This protein binds this small molecule.
Small molecule (SMILES): CC(=O)N[C@H]1[C@H](O[C@H]2[C@H](O)[C@@H](NC(C)=O)CO[C@@H]2CO)O[C@H](CO)[C@@H](O)[C@@H]1O

Sequence of chain 40.BA:
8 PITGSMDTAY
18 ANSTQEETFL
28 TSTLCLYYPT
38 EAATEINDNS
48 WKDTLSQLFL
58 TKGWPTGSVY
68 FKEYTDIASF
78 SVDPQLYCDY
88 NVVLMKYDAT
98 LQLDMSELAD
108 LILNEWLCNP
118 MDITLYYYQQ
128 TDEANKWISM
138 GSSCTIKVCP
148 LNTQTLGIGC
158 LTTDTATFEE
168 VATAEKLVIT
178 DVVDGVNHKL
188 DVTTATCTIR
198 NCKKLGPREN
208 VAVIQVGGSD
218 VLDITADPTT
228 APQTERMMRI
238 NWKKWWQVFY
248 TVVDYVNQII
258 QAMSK

Binding-site contacts:
Ligand atom C4 contacts residue ASN19 of chain 40.BA at 4.4 Å.
Ligand atom O5 contacts residue ASN19 of chain 40.BA at 2.5 Å (h-bond).
Ligand atom C8 contacts residue TYR17 of chain 40.BA at 4.4 Å (hydrophobic).
Ligand atom C3 contacts residue ASN19 of chain 40.BA at 4.0 Å.
Ligand atom C1 contacts residue ASN19 of chain 40.BA at 1.6 Å.
Ligand atom C5 contacts residue ASN19 of chain 40.BA at 3.5 Å.
Ligand atom C7 contacts residue ASN19 of chain 40.BA at 3.8 Å.
Ligand atom N2 contacts residue ASN19 of chain 40.BA at 3.2 Å (h-bond).
Ligand atom C2 contacts residue ASN19 of chain 40.BA at 2.9 Å.
Ligand atom O7 contacts residue ASN19 of chain 40.BA at 4.2 Å.